The small molecule below binds the protein below.
Small molecule (SMILES): CCOC(=O)c1ccc(CN)cc1

Binding-site contacts:
Ligand atom C7 contacts residue LEU125 of chain 1.A at 4.2 Å (hydrophobic).
Ligand atom O1 contacts residue ASP119 of chain 1.A at 4.5 Å.
Ligand atom O1 contacts residue ILE122 of chain 1.A at 3.9 Å.
Ligand atom N1 contacts residue ASP35 of chain 1.A at 4.1 Å.
Ligand atom O2 contacts residue PHE116 of chain 1.A at 3.5 Å.
Ligand atom C6 contacts residue LEU125 of chain 1.A at 4.1 Å (hydrophobic).
Ligand atom N1 contacts residue GLY221 of chain 1.A at 2.8 Å (h-bond).
Ligand atom C5 contacts residue ASP33 of chain 1.A at 3.6 Å.
Ligand atom N1 contacts residue THR222 of chain 1.A at 3.9 Å.
Ligand atom O2 contacts residue SER83 of chain 1.A at 4.0 Å.
Ligand atom C3 contacts residue ASP81 of chain 1.A at 4.5 Å.
Ligand atom C8 contacts residue PHE116 of chain 1.A at 4.5 Å (hydrophobic).
Ligand atom C4 contacts residue ASP33 of chain 1.A at 3.5 Å.
Ligand atom C7 contacts residue GLY221 of chain 1.A at 3.5 Å.
Ligand atom C9 contacts residue SER83 of chain 1.A at 3.3 Å.
Ligand atom C7 contacts residue TYR79 of chain 1.A at 3.7 Å (hydrophobic).
Ligand atom C5 contacts residue LEU125 of chain 1.A at 3.8 Å (hydrophobic).
Ligand atom C3 contacts residue SER83 of chain 1.A at 4.3 Å.
Ligand atom C3 contacts residue PHE116 of chain 1.A at 3.6 Å (hydrophobic).
Ligand atom O1 contacts residue PHE116 of chain 1.A at 3.5 Å.
Ligand atom C8 contacts residue ASP81 of chain 1.A at 3.8 Å.
Ligand atom C9 contacts residue ASP81 of chain 1.A at 3.5 Å.
Ligand atom C2 contacts residue PHE116 of chain 1.A at 3.6 Å (hydrophobic).
Ligand atom C2 contacts residue SER115 of chain 1.A at 3.2 Å.
Ligand atom C1 contacts residue PHE116 of chain 1.A at 3.3 Å (hydrophobic).
Ligand atom C8 contacts residue TYR79 of chain 1.A at 3.8 Å (hydrophobic).
Ligand atom C6 contacts residue TYR79 of chain 1.A at 4.2 Å (hydrophobic).
Ligand atom C6 contacts residue GLY221 of chain 1.A at 3.8 Å.
Ligand atom O2 contacts residue SER115 of chain 1.A at 3.8 Å.
Ligand atom C4 contacts residue LEU125 of chain 1.A at 4.3 Å (hydrophobic).
Ligand atom C4 contacts residue PHE116 of chain 1.A at 4.1 Å (hydrophobic).
Ligand atom C9 contacts residue PHE116 of chain 1.A at 3.8 Å (hydrophobic).
Ligand atom C5 contacts residue GLY221 of chain 1.A at 3.6 Å.
Ligand atom O2 contacts residue ASP81 of chain 1.A at 3.8 Å.
Ligand atom C8 contacts residue SER83 of chain 1.A at 3.7 Å.
Ligand atom C7 contacts residue ASP35 of chain 1.A at 3.4 Å.

Sequence of chain 1.A:
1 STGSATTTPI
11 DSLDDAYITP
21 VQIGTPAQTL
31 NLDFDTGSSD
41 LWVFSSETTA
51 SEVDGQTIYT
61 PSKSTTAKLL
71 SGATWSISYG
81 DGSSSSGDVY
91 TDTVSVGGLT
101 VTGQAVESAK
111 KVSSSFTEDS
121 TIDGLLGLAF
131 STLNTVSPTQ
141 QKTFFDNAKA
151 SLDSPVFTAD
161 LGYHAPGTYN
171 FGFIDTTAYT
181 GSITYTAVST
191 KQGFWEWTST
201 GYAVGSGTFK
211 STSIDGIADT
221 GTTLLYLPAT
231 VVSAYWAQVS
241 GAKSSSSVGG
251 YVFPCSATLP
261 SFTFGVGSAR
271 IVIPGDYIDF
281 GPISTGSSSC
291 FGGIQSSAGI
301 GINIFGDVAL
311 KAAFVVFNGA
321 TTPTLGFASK